This protein binds this small molecule.
Small molecule (SMILES): CC(C)[C@H](NC(=O)[C@@H](NC(=O)[C@H](C)NC(=O)[C@@H]1CCCN1C(=O)[C@@H](N)Cc1ccccc1)[C@@H](C)OP(=O)(O)O)C(=O)O

Sequence of chain 1.A:
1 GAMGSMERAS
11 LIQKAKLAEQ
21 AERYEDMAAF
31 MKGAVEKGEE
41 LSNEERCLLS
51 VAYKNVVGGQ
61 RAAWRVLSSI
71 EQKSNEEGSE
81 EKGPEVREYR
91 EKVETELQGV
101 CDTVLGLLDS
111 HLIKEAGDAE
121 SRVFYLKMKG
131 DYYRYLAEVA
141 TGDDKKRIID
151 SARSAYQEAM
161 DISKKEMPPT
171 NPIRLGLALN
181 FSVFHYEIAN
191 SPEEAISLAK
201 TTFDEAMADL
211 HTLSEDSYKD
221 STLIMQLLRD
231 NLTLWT

Binding-site contacts:
Ligand atom N contacts residue ASN231 of chain 1.A at 2.8 Å (h-bond).
Ligand atom C contacts residue ASN231 of chain 1.A at 3.7 Å.
Ligand atom O2P contacts residue ARG61 of chain 1.A at 2.9 Å (salt-bridge).
Ligand atom CG2 contacts residue ARG134 of chain 1.A at 3.8 Å.
Ligand atom O contacts residue LYS54 of chain 1.A at 3.7 Å.
Ligand atom O2P contacts residue ARG134 of chain 1.A at 2.9 Å (salt-bridge).
Ligand atom CG2 contacts residue ASN180 of chain 1.A at 3.6 Å.
Ligand atom N contacts residue ASN180 of chain 1.A at 3.0 Å (h-bond).
Ligand atom CG2 contacts residue T6W1 of chain 1.F at 3.4 Å.
Ligand atom O1P contacts residue ARG61 of chain 1.A at 2.9 Å (salt-bridge).
Ligand atom CB contacts residue ASN231 of chain 1.A at 3.6 Å.
Ligand atom CG1 contacts residue LEU227 of chain 1.A at 3.4 Å (hydrophobic).
Ligand atom CB contacts residue ASN180 of chain 1.A at 3.2 Å.
Ligand atom CG2 contacts residue VAL183 of chain 1.A at 3.7 Å (hydrophobic).
Ligand atom CB contacts residue TRP235 of chain 1.A at 3.8 Å (hydrophobic).
Ligand atom CA contacts residue ASN231 of chain 1.A at 3.7 Å.
Ligand atom P contacts residue TYR135 of chain 1.A at 3.8 Å.
Ligand atom P contacts residue ARG61 of chain 1.A at 3.6 Å.
Ligand atom CB contacts residue VAL183 of chain 1.A at 3.9 Å (hydrophobic).
Ligand atom C contacts residue ASN231 of chain 1.A at 3.9 Å.
Ligand atom CA contacts residue ASN231 of chain 1.A at 3.5 Å.
Ligand atom O contacts residue LEU179 of chain 1.A at 3.5 Å.
Ligand atom CG2 contacts residue GLY176 of chain 1.A at 3.5 Å.
Ligand atom CG1 contacts residue LEU179 of chain 1.A at 3.8 Å (hydrophobic).
Ligand atom C contacts residue ASN180 of chain 1.A at 3.6 Å.
Ligand atom CA contacts residue LEU179 of chain 1.A at 3.7 Å (hydrophobic).
Ligand atom O3P contacts residue ARG134 of chain 1.A at 2.9 Å (salt-bridge).
Ligand atom O3P contacts residue TYR135 of chain 1.A at 2.6 Å (h-bond).
Ligand atom N contacts residue LEU179 of chain 1.A at 3.9 Å.
Ligand atom C contacts residue LYS127 of chain 1.A at 3.8 Å.
Ligand atom OXT contacts residue LYS54 of chain 1.A at 3.8 Å.
Ligand atom O contacts residue ASN231 of chain 1.A at 3.0 Å (h-bond).
Ligand atom O contacts residue ASN180 of chain 1.A at 2.8 Å (h-bond).
Ligand atom P contacts residue ARG134 of chain 1.A at 3.8 Å.
Ligand atom O contacts residue VAL183 of chain 1.A at 3.5 Å.
Ligand atom CA contacts residue ASN180 of chain 1.A at 3.2 Å.
Ligand atom O contacts residue LYS127 of chain 1.A at 2.8 Å (salt-bridge).
Ligand atom CG contacts residue VAL183 of chain 1.A at 3.8 Å (hydrophobic).
Ligand atom CB contacts residue ASN231 of chain 1.A at 3.6 Å.
Ligand atom O1P contacts residue LYS54 of chain 1.A at 3.5 Å (salt-bridge).